A small-molecule ligand and the protein it binds are described below.
Small molecule (SMILES): Cc1cc(CCCOc2c(C)cc(-c3noc(C(F)(F)F)n3)cc2C)on1

Sequence of chain 52.A:
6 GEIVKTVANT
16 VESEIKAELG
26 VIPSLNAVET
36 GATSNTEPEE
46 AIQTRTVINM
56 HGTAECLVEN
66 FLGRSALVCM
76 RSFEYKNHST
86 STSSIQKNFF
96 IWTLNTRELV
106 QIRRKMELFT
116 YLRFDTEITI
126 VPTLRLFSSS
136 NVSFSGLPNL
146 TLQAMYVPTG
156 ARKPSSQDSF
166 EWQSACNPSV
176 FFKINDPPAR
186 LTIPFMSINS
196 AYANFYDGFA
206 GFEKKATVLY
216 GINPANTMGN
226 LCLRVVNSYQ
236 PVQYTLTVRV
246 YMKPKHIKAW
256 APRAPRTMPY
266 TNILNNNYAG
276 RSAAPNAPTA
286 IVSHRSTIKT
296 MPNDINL

Sequence of chain 52.C:
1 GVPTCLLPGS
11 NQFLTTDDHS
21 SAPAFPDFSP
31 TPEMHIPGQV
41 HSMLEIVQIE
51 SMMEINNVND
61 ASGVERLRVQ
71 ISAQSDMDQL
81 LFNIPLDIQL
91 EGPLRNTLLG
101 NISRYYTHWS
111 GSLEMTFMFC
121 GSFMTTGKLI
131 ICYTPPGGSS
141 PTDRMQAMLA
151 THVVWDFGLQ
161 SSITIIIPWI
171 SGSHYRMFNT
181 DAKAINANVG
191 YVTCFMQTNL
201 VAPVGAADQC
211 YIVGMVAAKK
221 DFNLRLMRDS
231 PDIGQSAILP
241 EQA

Binding-site contacts:
Ligand atom CM2 contacts residue LEU99 of chain 52.A at 3.3 Å (hydrophobic).
Ligand atom F3 contacts residue TYR151 of chain 52.A at 2.9 Å.
Ligand atom C1B contacts residue LEU99 of chain 52.A at 3.6 Å (hydrophobic).
Ligand atom C5B contacts residue ILE123 of chain 52.A at 3.7 Å (hydrophobic).
Ligand atom C6B contacts residue LEU99 of chain 52.A at 3.9 Å (hydrophobic).
Ligand atom F2 contacts residue SER174 of chain 52.A at 3.7 Å.
Ligand atom C3A contacts residue LEU186 of chain 52.A at 3.8 Å (hydrophobic).
Ligand atom O1A contacts residue LEU186 of chain 52.A at 3.7 Å.
Ligand atom C3 contacts residue THR101 of chain 52.A at 3.8 Å.
Ligand atom N2 contacts residue TYR197 of chain 52.A at 3.4 Å.
Ligand atom C2B contacts residue LEU99 of chain 52.A at 3.4 Å (hydrophobic).
Ligand atom O1 contacts residue TYR197 of chain 52.A at 3.3 Å.
Ligand atom N2 contacts residue PHE119 of chain 52.A at 3.5 Å.
Ligand atom F3 contacts residue PRO173 of chain 52.A at 2.6 Å.
Ligand atom N1A contacts residue LEU226 of chain 52.A at 3.6 Å.
Ligand atom CM6 contacts residue TRP97 of chain 52.A at 3.6 Å (hydrophobic).
Ligand atom F2 contacts residue ALA149 of chain 52.A at 2.5 Å.
Ligand atom CM3 contacts residue THR101 of chain 52.A at 3.8 Å.
Ligand atom C2B contacts residue ILE188 of chain 52.A at 3.7 Å (hydrophobic).
Ligand atom CM2 contacts residue ILE188 of chain 52.A at 3.6 Å (hydrophobic).
Ligand atom F3 contacts residue SER174 of chain 52.A at 3.8 Å.
Ligand atom O1 contacts residue PHE119 of chain 52.A at 3.5 Å.
Ligand atom F3 contacts residue MET150 of chain 52.A at 3.8 Å.
Ligand atom C4 contacts residue THR101 of chain 52.A at 3.8 Å.
Ligand atom F3 contacts residue ALA149 of chain 52.A at 3.6 Å.
Ligand atom O1A contacts residue LEU226 of chain 52.A at 3.6 Å.
Ligand atom C3B contacts residue ILE188 of chain 52.A at 3.5 Å (hydrophobic).
Ligand atom F2 contacts residue VAL175 of chain 52.A at 3.2 Å.
Ligand atom CM4 contacts residue LEU186 of chain 52.A at 3.8 Å (hydrophobic).
Ligand atom C3A contacts residue LEU226 of chain 52.A at 3.8 Å (hydrophobic).
Ligand atom C6B contacts residue ILE123 of chain 52.A at 3.8 Å (hydrophobic).
Ligand atom CM2 contacts residue MET191 of chain 52.A at 3.4 Å (hydrophobic).
Ligand atom CM6 contacts residue ILE123 of chain 52.A at 3.8 Å (hydrophobic).
Ligand atom CM4 contacts residue ALA149 of chain 52.A at 3.6 Å (hydrophobic).
Ligand atom C2A contacts residue LEU226 of chain 52.A at 3.8 Å (hydrophobic).
Ligand atom O1B contacts residue LEU99 of chain 52.A at 3.6 Å.
Ligand atom N3A contacts residue TYR151 of chain 52.A at 3.6 Å.
Ligand atom CM4 contacts residue PRO173 of chain 52.A at 3.7 Å (hydrophobic).
Ligand atom C3C contacts residue THR121 of chain 52.A at 3.7 Å.
Ligand atom F1 contacts residue LEU186 of chain 52.A at 3.1 Å.

Sequence of chain 53.C:
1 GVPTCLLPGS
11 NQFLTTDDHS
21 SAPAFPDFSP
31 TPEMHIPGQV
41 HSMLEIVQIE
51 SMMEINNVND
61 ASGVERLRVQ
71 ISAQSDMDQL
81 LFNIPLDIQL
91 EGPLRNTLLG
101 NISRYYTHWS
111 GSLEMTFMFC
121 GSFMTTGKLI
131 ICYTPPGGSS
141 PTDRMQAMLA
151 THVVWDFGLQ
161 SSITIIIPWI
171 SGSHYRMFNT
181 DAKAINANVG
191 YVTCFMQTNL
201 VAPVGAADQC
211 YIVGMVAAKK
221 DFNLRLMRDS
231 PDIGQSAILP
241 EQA